Binding-site contacts:
Ligand atom C5 contacts residue THR391 of chain 1.E at 3.5 Å.
Ligand atom N2 contacts residue THR391 of chain 1.E at 4.4 Å.
Ligand atom C1 contacts residue THR391 of chain 1.E at 3.5 Å.
Ligand atom C8 contacts residue ASN389 of chain 1.E at 4.5 Å.
Ligand atom C8 contacts residue THR376 of chain 1.E at 4.3 Å.
Ligand atom C2 contacts residue ASN389 of chain 1.E at 2.5 Å.
Ligand atom N2 contacts residue ASN389 of chain 1.E at 2.9 Å (h-bond).
Ligand atom C1 contacts residue ASN389 of chain 1.E at 1.4 Å.
Ligand atom C4 contacts residue ASN389 of chain 1.E at 4.2 Å.
Ligand atom O5 contacts residue THR391 of chain 1.E at 3.5 Å (h-bond).
Ligand atom C5 contacts residue ASN389 of chain 1.E at 3.7 Å.
Ligand atom O7 contacts residue ASN389 of chain 1.E at 3.4 Å (h-bond).
Ligand atom O6 contacts residue THR391 of chain 1.E at 4.0 Å.
Ligand atom C6 contacts residue THR391 of chain 1.E at 4.2 Å.
Ligand atom C7 contacts residue ASN389 of chain 1.E at 3.4 Å.
Ligand atom C3 contacts residue ASN389 of chain 1.E at 3.8 Å.
Ligand atom O5 contacts residue ASN389 of chain 1.E at 2.4 Å (h-bond).
Ligand atom C8 contacts residue THR375 of chain 1.E at 3.5 Å.

This small molecule binds to this protein.
Small molecule (SMILES): CC(=O)N[C@H]1[C@H](O[C@H]2[C@H](O)[C@@H](NC(C)=O)CO[C@@H]2CO)O[C@H](CO)[C@@H](O)[C@@H]1O

Sequence of chain 1.E:
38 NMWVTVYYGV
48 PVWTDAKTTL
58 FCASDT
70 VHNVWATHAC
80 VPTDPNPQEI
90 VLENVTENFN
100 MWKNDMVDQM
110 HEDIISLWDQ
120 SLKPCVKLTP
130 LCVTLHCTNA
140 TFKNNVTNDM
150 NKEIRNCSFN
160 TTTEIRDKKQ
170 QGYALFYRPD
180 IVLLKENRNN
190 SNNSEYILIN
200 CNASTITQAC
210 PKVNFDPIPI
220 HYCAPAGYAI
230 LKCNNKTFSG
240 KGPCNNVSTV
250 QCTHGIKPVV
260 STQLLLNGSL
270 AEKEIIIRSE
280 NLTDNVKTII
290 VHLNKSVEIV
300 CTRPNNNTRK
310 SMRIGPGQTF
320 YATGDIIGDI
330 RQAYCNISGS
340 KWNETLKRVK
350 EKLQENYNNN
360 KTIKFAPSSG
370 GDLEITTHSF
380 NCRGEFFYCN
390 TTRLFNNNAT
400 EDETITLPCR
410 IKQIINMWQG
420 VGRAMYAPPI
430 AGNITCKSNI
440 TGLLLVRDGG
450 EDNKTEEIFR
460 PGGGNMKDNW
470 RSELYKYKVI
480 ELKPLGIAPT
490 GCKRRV